Sequence of chain 1.A:
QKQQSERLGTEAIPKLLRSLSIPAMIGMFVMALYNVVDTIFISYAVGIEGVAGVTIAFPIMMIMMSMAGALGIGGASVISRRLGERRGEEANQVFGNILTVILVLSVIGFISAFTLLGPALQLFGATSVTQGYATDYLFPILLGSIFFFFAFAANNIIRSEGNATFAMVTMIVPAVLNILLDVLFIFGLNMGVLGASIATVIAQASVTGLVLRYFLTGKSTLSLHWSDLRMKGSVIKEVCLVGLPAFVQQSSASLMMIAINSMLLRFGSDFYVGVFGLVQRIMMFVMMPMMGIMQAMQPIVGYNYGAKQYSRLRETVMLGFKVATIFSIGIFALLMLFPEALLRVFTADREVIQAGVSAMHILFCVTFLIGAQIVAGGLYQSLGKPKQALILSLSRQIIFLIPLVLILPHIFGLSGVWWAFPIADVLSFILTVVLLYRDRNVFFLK

This small molecule binds to this protein.
Small molecule (SMILES): COc1ccc(CCN(C)CCC[C@@](C#N)(c2ccc(OC)c(OC)c2)C(C)C)cc1OC

Binding-site contacts:
Ligand atom O23 contacts residue GLN252 of chain 1.A at 2.6 Å (h-bond).
Ligand atom C27 contacts residue PHE150 of chain 1.A at 3.7 Å (hydrophobic).
Ligand atom C1 contacts residue MET67 of chain 1.A at 3.8 Å (hydrophobic).
Ligand atom O24 contacts residue TYR36 of chain 1.A at 3.5 Å.
Ligand atom C2 contacts residue MET67 of chain 1.A at 3.6 Å (hydrophobic).
Ligand atom C13 contacts residue MET67 of chain 1.A at 3.6 Å (hydrophobic).
Ligand atom C16 contacts residue MET63 of chain 1.A at 3.7 Å (hydrophobic).
Ligand atom C10 contacts residue ASN37 of chain 1.A at 3.5 Å.
Ligand atom C29 contacts residue PHE154 of chain 1.A at 3.5 Å (hydrophobic).
Ligand atom C26 contacts residue PHE154 of chain 1.A at 3.8 Å (hydrophobic).
Ligand atom C16 contacts residue PHE60 of chain 1.A at 3.9 Å (hydrophobic).
Ligand atom C31 contacts residue PHE60 of chain 1.A at 3.9 Å (hydrophobic).
Ligand atom C12 contacts residue PHE60 of chain 1.A at 3.8 Å (hydrophobic).
Ligand atom C30 contacts residue MET64 of chain 1.A at 3.8 Å (hydrophobic).
Ligand atom C26 contacts residue MET67 of chain 1.A at 2.9 Å (hydrophobic).
Ligand atom C25 contacts residue PHE150 of chain 1.A at 3.5 Å (hydrophobic).
Ligand atom C21 contacts residue MET63 of chain 1.A at 3.3 Å (hydrophobic).
Ligand atom C29 contacts residue MET33 of chain 1.A at 3.4 Å (hydrophobic).
Ligand atom C31 contacts residue ASN37 of chain 1.A at 3.2 Å.
Ligand atom C10 contacts residue TYR36 of chain 1.A at 3.7 Å (hydrophobic).
Ligand atom N8 contacts residue MET63 of chain 1.A at 3.5 Å.
Ligand atom C32 contacts residue GLN252 of chain 1.A at 3.5 Å.
Ligand atom C9 contacts residue GLN252 of chain 1.A at 3.6 Å.
Ligand atom O24 contacts residue ASN37 of chain 1.A at 2.7 Å (h-bond).
Ligand atom C27 contacts residue MET63 of chain 1.A at 3.3 Å (hydrophobic).
Ligand atom C7 contacts residue ASN37 of chain 1.A at 3.3 Å.
Ligand atom C11 contacts residue MET67 of chain 1.A at 2.9 Å (hydrophobic).
Ligand atom C28 contacts residue PHE154 of chain 1.A at 3.2 Å (hydrophobic).
Ligand atom C30 contacts residue GLN252 of chain 1.A at 3.5 Å.
Ligand atom C27 contacts residue MET64 of chain 1.A at 3.8 Å (hydrophobic).
Ligand atom C22 contacts residue MET67 of chain 1.A at 3.2 Å (hydrophobic).
Ligand atom C33 contacts residue ASN37 of chain 1.A at 3.1 Å.
Ligand atom C14 contacts residue TYR36 of chain 1.A at 3.5 Å (hydrophobic).
Ligand atom O20 contacts residue ASN37 of chain 1.A at 2.4 Å (h-bond).
Ligand atom C33 contacts residue MET33 of chain 1.A at 3.5 Å (hydrophobic).
Ligand atom C25 contacts residue PHE154 of chain 1.A at 3.9 Å (hydrophobic).
Ligand atom N8 contacts residue PHE150 of chain 1.A at 3.3 Å.
Ligand atom C33 contacts residue TYR36 of chain 1.A at 3.7 Å (hydrophobic).
Ligand atom C28 contacts residue MET67 of chain 1.A at 3.8 Å (hydrophobic).
Ligand atom C15 contacts residue PHE154 of chain 1.A at 4.0 Å (hydrophobic).